Binding-site contacts:
Ligand atom C4 contacts residue THR280 of chain 1.A at 3.6 Å.
Ligand atom O7 contacts residue THR280 of chain 1.A at 3.4 Å (h-bond).
Ligand atom C3 contacts residue ASN278 of chain 1.A at 3.8 Å.
Ligand atom C2 contacts residue ASN278 of chain 1.A at 2.5 Å.
Ligand atom O5 contacts residue ASN278 of chain 1.A at 2.4 Å (h-bond).
Ligand atom O6 contacts residue NAG2 of chain 1.L at 3.5 Å (h-bond).
Ligand atom C5 contacts residue ASN278 of chain 1.A at 3.7 Å.
Ligand atom C1 contacts residue THR280 of chain 1.A at 4.5 Å.
Ligand atom N2 contacts residue ASN281 of chain 1.A at 3.2 Å.
Ligand atom C7 contacts residue THR280 of chain 1.A at 4.3 Å.
Ligand atom C2 contacts residue ASN281 of chain 1.A at 3.8 Å.
Ligand atom C1 contacts residue ASN278 of chain 1.A at 1.4 Å.
Ligand atom C7 contacts residue ASN278 of chain 1.A at 4.2 Å.
Ligand atom O6 contacts residue ASN278 of chain 1.A at 4.4 Å.
Ligand atom N2 contacts residue THR280 of chain 1.A at 4.4 Å.
Ligand atom O6 contacts residue THR280 of chain 1.A at 3.9 Å.
Ligand atom C3 contacts residue THR280 of chain 1.A at 3.7 Å.
Ligand atom O7 contacts residue ASN281 of chain 1.A at 3.3 Å.
Ligand atom C4 contacts residue ASN278 of chain 1.A at 4.2 Å.
Ligand atom C8 contacts residue ASN281 of chain 1.A at 3.6 Å.
Ligand atom C6 contacts residue NAG2 of chain 1.L at 4.1 Å.
Ligand atom C2 contacts residue THR280 of chain 1.A at 3.7 Å.
Ligand atom C7 contacts residue ASN281 of chain 1.A at 3.4 Å.
Ligand atom O5 contacts residue THR280 of chain 1.A at 4.3 Å.
Ligand atom O4 contacts residue THR280 of chain 1.A at 4.4 Å.
Ligand atom N2 contacts residue ASN278 of chain 1.A at 2.9 Å (h-bond).
Ligand atom O3 contacts residue THR280 of chain 1.A at 3.2 Å.

Sequence of chain 1.A:
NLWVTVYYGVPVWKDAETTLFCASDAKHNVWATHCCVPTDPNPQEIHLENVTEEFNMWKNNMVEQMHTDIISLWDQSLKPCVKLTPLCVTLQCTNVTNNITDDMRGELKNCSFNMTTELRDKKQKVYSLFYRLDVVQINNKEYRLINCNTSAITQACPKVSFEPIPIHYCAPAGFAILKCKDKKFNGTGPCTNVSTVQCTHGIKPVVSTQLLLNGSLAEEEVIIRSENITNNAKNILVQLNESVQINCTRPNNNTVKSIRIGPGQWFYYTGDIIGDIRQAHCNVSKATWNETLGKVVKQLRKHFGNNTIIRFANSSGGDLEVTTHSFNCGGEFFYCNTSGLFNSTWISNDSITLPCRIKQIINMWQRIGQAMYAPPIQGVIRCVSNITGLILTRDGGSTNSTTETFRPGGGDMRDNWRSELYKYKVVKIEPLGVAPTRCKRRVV

The small molecule below binds the protein below.
Small molecule (SMILES): CC(=O)N[C@@H]1[C@@H](O)[C@H](O)[C@@H](CO)O[C@H]1O